This protein binds this small molecule.
Small molecule (SMILES): C=Cc1ccccc1

Sequence of chain 1.A:
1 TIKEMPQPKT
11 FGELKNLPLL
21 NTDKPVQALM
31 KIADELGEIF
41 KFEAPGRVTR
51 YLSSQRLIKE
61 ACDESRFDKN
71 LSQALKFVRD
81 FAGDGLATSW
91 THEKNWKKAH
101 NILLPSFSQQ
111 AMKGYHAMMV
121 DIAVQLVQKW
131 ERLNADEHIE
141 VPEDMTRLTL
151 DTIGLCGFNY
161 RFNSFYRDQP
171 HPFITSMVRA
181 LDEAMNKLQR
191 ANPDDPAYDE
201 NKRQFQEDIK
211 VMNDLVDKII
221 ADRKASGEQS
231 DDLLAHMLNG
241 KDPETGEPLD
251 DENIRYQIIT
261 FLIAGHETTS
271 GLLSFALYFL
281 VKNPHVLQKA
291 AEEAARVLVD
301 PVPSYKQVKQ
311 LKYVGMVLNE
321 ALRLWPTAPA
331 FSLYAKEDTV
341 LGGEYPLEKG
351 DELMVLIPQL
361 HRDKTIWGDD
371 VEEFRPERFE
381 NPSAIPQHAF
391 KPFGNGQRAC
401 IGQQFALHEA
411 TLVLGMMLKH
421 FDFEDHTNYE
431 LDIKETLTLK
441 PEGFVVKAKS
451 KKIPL

Binding-site contacts:
Ligand atom CAE contacts residue ALA87 of chain 1.A at 3.3 Å (hydrophobic).
Ligand atom CAB contacts residue ALA328 of chain 1.A at 4.0 Å (hydrophobic).
Ligand atom CAC contacts residue LYS69 of chain 1.A at 4.4 Å.
Ligand atom CAC contacts residue LEU75 of chain 1.A at 3.2 Å (hydrophobic).
Ligand atom CAB contacts residue HEM1 of chain 1.C at 3.5 Å.
Ligand atom CAA contacts residue HEM1 of chain 1.C at 2.6 Å.
Ligand atom CAD contacts residue HEM1 of chain 1.C at 4.3 Å.
Ligand atom CAB contacts residue THR268 of chain 1.A at 3.7 Å.
Ligand atom CAC contacts residue HEM1 of chain 1.C at 3.9 Å.
Ligand atom CAE contacts residue HEM1 of chain 1.C at 3.9 Å.
Ligand atom CAA contacts residue ALA264 of chain 1.A at 2.9 Å (hydrophobic).
Ligand atom CAF contacts residue ALA328 of chain 1.A at 4.2 Å (hydrophobic).
Ligand atom CAC contacts residue ALA87 of chain 1.A at 4.2 Å (hydrophobic).
Ligand atom CAE contacts residue LYS69 of chain 1.A at 4.4 Å.
Ligand atom CAG contacts residue ALA87 of chain 1.A at 4.0 Å (hydrophobic).
Ligand atom CAD contacts residue LEU75 of chain 1.A at 3.8 Å (hydrophobic).
Ligand atom CAB contacts residue ALA264 of chain 1.A at 3.5 Å (hydrophobic).
Ligand atom CAH contacts residue ALA328 of chain 1.A at 4.5 Å (hydrophobic).
Ligand atom CAA contacts residue THR268 of chain 1.A at 4.2 Å.
Ligand atom CAE contacts residue LEU75 of chain 1.A at 4.3 Å (hydrophobic).
Ligand atom CAG contacts residue HEM1 of chain 1.C at 3.6 Å.
Ligand atom CAH contacts residue HEM1 of chain 1.C at 3.9 Å.
Ligand atom CAG contacts residue ALA264 of chain 1.A at 4.1 Å (hydrophobic).